Binding-site contacts:
Ligand atom FAG contacts residue MET730 of chain 1.B at 3.5 Å.
Ligand atom CAU contacts residue ARG507 of chain 1.B at 3.9 Å.
Ligand atom CAT contacts residue THR502 of chain 1.B at 3.4 Å.
Ligand atom CAK contacts residue GLU424 of chain 1.B at 3.9 Å.
Ligand atom FAH contacts residue THR729 of chain 1.B at 4.1 Å.
Ligand atom FAF contacts residue TYR472 of chain 1.B at 3.2 Å.
Ligand atom NAP contacts residue TYR472 of chain 1.B at 3.9 Å.
Ligand atom FAG contacts residue GLU424 of chain 1.B at 3.7 Å.
Ligand atom FAH contacts residue TYR427 of chain 1.B at 4.0 Å.
Ligand atom OAA contacts residue ARG507 of chain 1.B at 3.5 Å (salt-bridge).
Ligand atom CAJ contacts residue TYR754 of chain 1.B at 3.8 Å (hydrophobic).
Ligand atom OAA contacts residue PRO500 of chain 1.B at 3.7 Å.
Ligand atom OAQ contacts residue THR708 of chain 1.B at 3.7 Å.
Ligand atom CAT contacts residue PRO500 of chain 1.B at 3.9 Å (hydrophobic).
Ligand atom CAM contacts residue GLU424 of chain 1.B at 3.6 Å.
Ligand atom OAD contacts residue GLY675 of chain 1.B at 3.0 Å.
Ligand atom FAH contacts residue TYR754 of chain 1.B at 2.3 Å.
Ligand atom OAB contacts residue ARG507 of chain 1.B at 3.0 Å (salt-bridge).
Ligand atom OAC contacts residue SER676 of chain 1.B at 4.0 Å.
Ligand atom CAZ contacts residue TYR472 of chain 1.B at 3.9 Å (hydrophobic).
Ligand atom CAS contacts residue TYR754 of chain 1.B at 4.0 Å (hydrophobic).
Ligand atom FAF contacts residue GLU424 of chain 1.B at 3.4 Å.
Ligand atom FAF contacts residue TYR427 of chain 1.B at 3.8 Å.
Ligand atom NAP contacts residue PRO500 of chain 1.B at 3.1 Å (h-bond).
Ligand atom NAP contacts residue THR502 of chain 1.B at 3.5 Å (h-bond).
Ligand atom NAY contacts residue TYR472 of chain 1.B at 4.0 Å.
Ligand atom CAL contacts residue LEU726 of chain 1.B at 3.7 Å (hydrophobic).
Ligand atom CAZ contacts residue TYR754 of chain 1.B at 3.6 Å (hydrophobic).
Ligand atom PBA contacts residue SER676 of chain 1.B at 3.4 Å.
Ligand atom OAE contacts residue SER676 of chain 1.B at 2.3 Å (h-bond).
Ligand atom CAW contacts residue TYR472 of chain 1.B at 3.8 Å (hydrophobic).
Ligand atom CAT contacts residue TYR472 of chain 1.B at 4.0 Å (hydrophobic).
Ligand atom OAD contacts residue SER676 of chain 1.B at 2.6 Å (h-bond).
Ligand atom CAV contacts residue TYR472 of chain 1.B at 3.8 Å (hydrophobic).
Ligand atom OAA contacts residue LEU501 of chain 1.B at 3.7 Å.
Ligand atom CAJ contacts residue TYR472 of chain 1.B at 3.8 Å (hydrophobic).
Ligand atom OAA contacts residue THR502 of chain 1.B at 2.9 Å (h-bond).
Ligand atom FAF contacts residue PRO500 of chain 1.B at 3.4 Å.
Ligand atom OAC contacts residue GLU727 of chain 1.B at 3.5 Å (salt-bridge).
Ligand atom CAS contacts residue TYR472 of chain 1.B at 3.7 Å (hydrophobic).

A small-molecule ligand and the protein it binds are described below.
Small molecule (SMILES): O=c1[nH]c2cc(C(F)(F)F)c(N3CCOCC3)cc2n(CP(=O)(O)O)c1=O

Sequence of chain 1.B:
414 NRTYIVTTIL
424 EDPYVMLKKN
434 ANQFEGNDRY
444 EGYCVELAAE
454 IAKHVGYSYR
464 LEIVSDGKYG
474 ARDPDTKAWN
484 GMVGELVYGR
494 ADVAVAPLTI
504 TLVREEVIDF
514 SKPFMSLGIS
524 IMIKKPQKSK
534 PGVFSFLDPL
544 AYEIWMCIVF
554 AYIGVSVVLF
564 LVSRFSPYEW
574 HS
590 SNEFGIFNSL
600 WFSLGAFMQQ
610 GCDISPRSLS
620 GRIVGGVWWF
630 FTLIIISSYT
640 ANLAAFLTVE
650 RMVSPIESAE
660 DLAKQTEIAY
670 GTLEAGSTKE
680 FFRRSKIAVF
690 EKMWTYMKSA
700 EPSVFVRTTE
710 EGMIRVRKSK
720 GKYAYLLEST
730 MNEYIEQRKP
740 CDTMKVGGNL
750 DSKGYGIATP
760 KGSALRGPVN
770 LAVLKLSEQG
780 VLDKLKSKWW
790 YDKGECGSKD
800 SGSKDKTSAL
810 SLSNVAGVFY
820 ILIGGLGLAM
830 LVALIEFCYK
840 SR